Sequence of chain 1.B:
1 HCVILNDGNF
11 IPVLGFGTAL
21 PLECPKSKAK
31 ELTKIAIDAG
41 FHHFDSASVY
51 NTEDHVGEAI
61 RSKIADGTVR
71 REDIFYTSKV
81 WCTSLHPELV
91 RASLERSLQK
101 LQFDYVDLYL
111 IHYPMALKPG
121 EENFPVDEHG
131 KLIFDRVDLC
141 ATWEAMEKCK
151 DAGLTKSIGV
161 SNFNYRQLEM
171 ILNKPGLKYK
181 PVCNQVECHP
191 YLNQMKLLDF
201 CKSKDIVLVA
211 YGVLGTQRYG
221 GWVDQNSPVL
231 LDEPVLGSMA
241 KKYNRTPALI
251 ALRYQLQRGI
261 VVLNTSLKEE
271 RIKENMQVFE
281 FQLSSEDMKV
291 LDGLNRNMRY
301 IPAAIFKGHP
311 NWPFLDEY

A protein and the small-molecule ligand that binds it are described below.
Small molecule (SMILES): C[C@]12CC[C@H]3[C@@H](CCC4=CC(=O)CC[C@@]43C)[C@@H]1CC[C@H]2O

Binding-site contacts:
Ligand atom C8 contacts residue TRP222 of chain 1.B at 4.0 Å (hydrophobic).
Ligand atom C2 contacts residue LEU22 of chain 1.B at 3.9 Å (hydrophobic).
Ligand atom C16 contacts residue TRP81 of chain 1.B at 4.1 Å (hydrophobic).
Ligand atom C2 contacts residue LEU20 of chain 1.B at 3.1 Å (hydrophobic).
Ligand atom C2 contacts residue LYS26 of chain 1.B at 4.3 Å.
Ligand atom C19 contacts residue TRP222 of chain 1.B at 3.8 Å (hydrophobic).
Ligand atom C17 contacts residue HIS112 of chain 1.B at 3.8 Å.
Ligand atom O3 contacts residue LYS26 of chain 1.B at 3.0 Å (salt-bridge).
Ligand atom C18 contacts residue TRP222 of chain 1.B at 3.7 Å (hydrophobic).
Ligand atom C12 contacts residue NAP1 of chain 1.K at 4.3 Å.
Ligand atom C16 contacts residue TYR113 of chain 1.B at 3.7 Å (hydrophobic).
Ligand atom C3 contacts residue LYS26 of chain 1.B at 4.0 Å.
Ligand atom C16 contacts residue NAP1 of chain 1.K at 4.2 Å.
Ligand atom C15 contacts residue TRP222 of chain 1.B at 3.6 Å (hydrophobic).
Ligand atom C9 contacts residue TRP222 of chain 1.B at 4.0 Å (hydrophobic).
Ligand atom C12 contacts residue TYR219 of chain 1.B at 4.4 Å (hydrophobic).
Ligand atom C12 contacts residue TYR50 of chain 1.B at 3.9 Å (hydrophobic).
Ligand atom C14 contacts residue VAL49 of chain 1.B at 4.3 Å (hydrophobic).
Ligand atom C13 contacts residue NAP1 of chain 1.K at 4.4 Å.
Ligand atom C17 contacts residue TYR50 of chain 1.B at 4.4 Å (hydrophobic).
Ligand atom C10 contacts residue PHE124 of chain 1.B at 3.9 Å (hydrophobic).
Ligand atom C11 contacts residue TYR219 of chain 1.B at 3.7 Å (hydrophobic).
Ligand atom O17 contacts residue NAP1 of chain 1.K at 3.2 Å.
Ligand atom O3 contacts residue LEU22 of chain 1.B at 3.8 Å.
Ligand atom C2 contacts residue PRO21 of chain 1.B at 4.3 Å (hydrophobic).
Ligand atom C9 contacts residue VAL49 of chain 1.B at 4.0 Å (hydrophobic).
Ligand atom C15 contacts residue TRP81 of chain 1.B at 3.9 Å (hydrophobic).
Ligand atom O17 contacts residue TYR50 of chain 1.B at 3.2 Å.
Ligand atom O17 contacts residue HIS112 of chain 1.B at 3.0 Å (h-bond).
Ligand atom C14 contacts residue TRP222 of chain 1.B at 4.4 Å (hydrophobic).
Ligand atom C3 contacts residue LEU22 of chain 1.B at 4.3 Å (hydrophobic).
Ligand atom C9 contacts residue PHE124 of chain 1.B at 3.6 Å (hydrophobic).
Ligand atom C16 contacts residue HIS112 of chain 1.B at 3.5 Å.
Ligand atom C19 contacts residue TYR219 of chain 1.B at 4.1 Å (hydrophobic).
Ligand atom C10 contacts residue TRP222 of chain 1.B at 4.1 Å (hydrophobic).
Ligand atom C15 contacts residue TYR113 of chain 1.B at 4.4 Å (hydrophobic).
Ligand atom C1 contacts residue TYR219 of chain 1.B at 4.5 Å (hydrophobic).
Ligand atom C1 contacts residue LEU20 of chain 1.B at 3.3 Å (hydrophobic).
Ligand atom C18 contacts residue ILE301 of chain 1.B at 4.4 Å (hydrophobic).
Ligand atom C17 contacts residue NAP1 of chain 1.K at 3.5 Å.